Sequence of chain 1.B:
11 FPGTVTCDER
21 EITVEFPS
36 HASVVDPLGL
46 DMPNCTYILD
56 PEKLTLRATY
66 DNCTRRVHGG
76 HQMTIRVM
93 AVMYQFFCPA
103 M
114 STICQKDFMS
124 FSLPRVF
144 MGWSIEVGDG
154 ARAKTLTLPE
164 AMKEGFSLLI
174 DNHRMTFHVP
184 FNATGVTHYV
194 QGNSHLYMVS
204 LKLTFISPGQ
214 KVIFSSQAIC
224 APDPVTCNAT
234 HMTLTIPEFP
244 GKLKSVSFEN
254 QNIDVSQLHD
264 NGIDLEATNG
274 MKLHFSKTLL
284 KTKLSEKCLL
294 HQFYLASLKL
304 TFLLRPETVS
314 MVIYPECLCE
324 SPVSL

A small-molecule ligand and the protein it binds are described below.
Small molecule (SMILES): CC(=O)N[C@H]1[C@H](O[C@H]2[C@H](O)[C@@H](NC(C)=O)CO[C@@H]2CO)O[C@H](CO)[C@@H](O[C@@H]2O[C@H](CO[C@H]3O[C@H](CO[C@H]4O[C@H](CO)[C@@H](O)[C@H](O)[C@@H]4O)[C@@H](O)[C@H](O[C@H]4O[C@H](CO)[C@@H](O)[C@H](O)[C@@H]4O)[C@@H]3O)[C@@H](O)[C@H](O[C@H]3O[C@H](CO)[C@@H](O)[C@H](O)[C@@H]3O)[C@@H]2O)[C@@H]1O

Binding-site contacts:
Ligand atom C5 contacts residue HIS234 of chain 1.B at 3.9 Å.
Ligand atom C5 contacts residue ASP267 of chain 1.B at 4.0 Å.
Ligand atom C4 contacts residue LEU268 of chain 1.B at 4.0 Å (hydrophobic).
Ligand atom C6 contacts residue LEU268 of chain 1.B at 3.1 Å (hydrophobic).
Ligand atom C3 contacts residue ASN231 of chain 1.B at 3.8 Å.
Ligand atom O3 contacts residue HIS262 of chain 1.B at 3.5 Å.
Ligand atom O7 contacts residue HIS277 of chain 1.B at 4.1 Å.
Ligand atom O6 contacts residue LEU268 of chain 1.B at 4.1 Å.
Ligand atom O2 contacts residue HIS234 of chain 1.B at 3.2 Å.
Ligand atom C6 contacts residue HIS277 of chain 1.B at 3.2 Å.
Ligand atom O3 contacts residue ASP267 of chain 1.B at 3.2 Å (salt-bridge).
Ligand atom O6 contacts residue HIS277 of chain 1.B at 3.3 Å.
Ligand atom N2 contacts residue ASN231 of chain 1.B at 2.9 Å (h-bond).
Ligand atom C5 contacts residue ASN231 of chain 1.B at 3.6 Å.
Ligand atom O2 contacts residue HIS262 of chain 1.B at 3.5 Å.
Ligand atom O7 contacts residue GLU269 of chain 1.B at 4.1 Å.
Ligand atom C7 contacts residue ASN231 of chain 1.B at 3.4 Å.
Ligand atom C3 contacts residue ASP267 of chain 1.B at 3.3 Å.
Ligand atom C6 contacts residue ASP267 of chain 1.B at 4.1 Å.
Ligand atom O4 contacts residue LEU268 of chain 1.B at 3.5 Å (h-bond).
Ligand atom N2 contacts residue THR233 of chain 1.B at 3.9 Å.
Ligand atom C8 contacts residue ASP267 of chain 1.B at 3.4 Å.
Ligand atom C2 contacts residue ASP267 of chain 1.B at 3.5 Å.
Ligand atom C2 contacts residue ASN231 of chain 1.B at 2.4 Å.
Ligand atom C1 contacts residue ASN231 of chain 1.B at 1.4 Å.
Ligand atom O6 contacts residue ASP267 of chain 1.B at 3.9 Å.
Ligand atom C5 contacts residue LEU268 of chain 1.B at 4.1 Å (hydrophobic).
Ligand atom C2 contacts residue HIS234 of chain 1.B at 4.0 Å.
Ligand atom O7 contacts residue ASN231 of chain 1.B at 3.5 Å (h-bond).
Ligand atom O3 contacts residue HIS234 of chain 1.B at 3.3 Å (h-bond).
Ligand atom O5 contacts residue ASN231 of chain 1.B at 2.4 Å (h-bond).
Ligand atom O6 contacts residue GLU269 of chain 1.B at 3.8 Å.
Ligand atom C2 contacts residue THR233 of chain 1.B at 4.2 Å.
Ligand atom C8 contacts residue HIS277 of chain 1.B at 3.5 Å.
Ligand atom C1 contacts residue THR233 of chain 1.B at 3.8 Å.
Ligand atom O4 contacts residue ASP267 of chain 1.B at 3.1 Å (salt-bridge).
Ligand atom C4 contacts residue HIS262 of chain 1.B at 4.2 Å.
Ligand atom C4 contacts residue ASP267 of chain 1.B at 3.9 Å.
Ligand atom O5 contacts residue HIS234 of chain 1.B at 4.2 Å.
Ligand atom C6 contacts residue GLU269 of chain 1.B at 4.1 Å.